Sequence of chain 1.D:
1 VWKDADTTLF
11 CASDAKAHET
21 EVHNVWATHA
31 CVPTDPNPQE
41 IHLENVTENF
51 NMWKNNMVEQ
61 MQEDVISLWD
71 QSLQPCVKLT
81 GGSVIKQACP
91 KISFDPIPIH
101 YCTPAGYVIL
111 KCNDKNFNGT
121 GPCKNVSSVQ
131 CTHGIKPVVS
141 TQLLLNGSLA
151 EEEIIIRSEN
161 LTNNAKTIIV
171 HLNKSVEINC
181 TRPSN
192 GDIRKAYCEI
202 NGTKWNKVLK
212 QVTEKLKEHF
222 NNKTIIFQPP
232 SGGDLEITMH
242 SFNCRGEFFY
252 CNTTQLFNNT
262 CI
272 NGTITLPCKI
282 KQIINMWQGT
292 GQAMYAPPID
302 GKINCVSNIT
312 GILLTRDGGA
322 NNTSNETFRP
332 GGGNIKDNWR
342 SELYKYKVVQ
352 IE

Binding-site contacts:
Ligand atom C5 contacts residue LYS205 of chain 1.D at 3.9 Å.
Ligand atom C4 contacts residue LYS205 of chain 1.D at 4.3 Å.
Ligand atom C1 contacts residue ASN202 of chain 1.D at 1.4 Å.
Ligand atom C6 contacts residue THR204 of chain 1.D at 4.2 Å.
Ligand atom C1 contacts residue THR204 of chain 1.D at 4.4 Å.
Ligand atom O5 contacts residue ASN202 of chain 1.D at 2.3 Å (h-bond).
Ligand atom C7 contacts residue ASN202 of chain 1.D at 3.9 Å.
Ligand atom N2 contacts residue ASN202 of chain 1.D at 2.9 Å (h-bond).
Ligand atom C4 contacts residue ASN202 of chain 1.D at 4.2 Å.
Ligand atom C6 contacts residue LYS205 of chain 1.D at 3.5 Å.
Ligand atom C2 contacts residue ASN202 of chain 1.D at 2.5 Å.
Ligand atom O5 contacts residue THR204 of chain 1.D at 4.2 Å.
Ligand atom C2 contacts residue LYS205 of chain 1.D at 4.3 Å.
Ligand atom C5 contacts residue THR204 of chain 1.D at 4.2 Å.
Ligand atom C5 contacts residue ASN202 of chain 1.D at 3.6 Å.
Ligand atom O6 contacts residue THR204 of chain 1.D at 3.1 Å.
Ligand atom O7 contacts residue ASN202 of chain 1.D at 4.4 Å.
Ligand atom C3 contacts residue ASN202 of chain 1.D at 3.8 Å.
Ligand atom C1 contacts residue LYS205 of chain 1.D at 3.8 Å.
Ligand atom O6 contacts residue LYS205 of chain 1.D at 3.7 Å.
Ligand atom O5 contacts residue LYS205 of chain 1.D at 3.1 Å.

A protein and the small-molecule ligand that binds it are described below.
Small molecule (SMILES): CC(=O)N[C@@H]1[C@@H](O)[C@H](O)[C@@H](CO)O[C@H]1O